Binding-site contacts:
Ligand atom O5 contacts residue SER311 of chain 1.A at 4.0 Å.
Ligand atom C5 contacts residue THR310 of chain 1.A at 4.2 Å.
Ligand atom O6 contacts residue SER311 of chain 1.A at 3.8 Å.
Ligand atom C4 contacts residue ASN308 of chain 1.A at 4.3 Å.
Ligand atom C8 contacts residue ASN308 of chain 1.A at 4.5 Å.
Ligand atom C8 contacts residue GLN427 of chain 1.A at 4.4 Å.
Ligand atom O5 contacts residue THR310 of chain 1.A at 4.4 Å.
Ligand atom C5 contacts residue ASN308 of chain 1.A at 3.6 Å.
Ligand atom C3 contacts residue ASN308 of chain 1.A at 3.9 Å.
Ligand atom C1 contacts residue ASN308 of chain 1.A at 1.4 Å.
Ligand atom C7 contacts residue ASN308 of chain 1.A at 3.3 Å.
Ligand atom C1 contacts residue THR310 of chain 1.A at 4.3 Å.
Ligand atom C2 contacts residue ASN308 of chain 1.A at 2.6 Å.
Ligand atom N2 contacts residue ASN308 of chain 1.A at 3.0 Å (h-bond).
Ligand atom O5 contacts residue ASN308 of chain 1.A at 2.4 Å (h-bond).
Ligand atom O7 contacts residue ASN308 of chain 1.A at 3.1 Å (h-bond).
Ligand atom C6 contacts residue SER311 of chain 1.A at 4.3 Å.
Ligand atom C6 contacts residue SER314 of chain 1.A at 4.5 Å.

This protein binds this small molecule.
Small molecule (SMILES): CC(=O)N[C@@H]1[C@@H](O)[C@H](O)[C@@H](CO)O[C@H]1O

Sequence of chain 1.A:
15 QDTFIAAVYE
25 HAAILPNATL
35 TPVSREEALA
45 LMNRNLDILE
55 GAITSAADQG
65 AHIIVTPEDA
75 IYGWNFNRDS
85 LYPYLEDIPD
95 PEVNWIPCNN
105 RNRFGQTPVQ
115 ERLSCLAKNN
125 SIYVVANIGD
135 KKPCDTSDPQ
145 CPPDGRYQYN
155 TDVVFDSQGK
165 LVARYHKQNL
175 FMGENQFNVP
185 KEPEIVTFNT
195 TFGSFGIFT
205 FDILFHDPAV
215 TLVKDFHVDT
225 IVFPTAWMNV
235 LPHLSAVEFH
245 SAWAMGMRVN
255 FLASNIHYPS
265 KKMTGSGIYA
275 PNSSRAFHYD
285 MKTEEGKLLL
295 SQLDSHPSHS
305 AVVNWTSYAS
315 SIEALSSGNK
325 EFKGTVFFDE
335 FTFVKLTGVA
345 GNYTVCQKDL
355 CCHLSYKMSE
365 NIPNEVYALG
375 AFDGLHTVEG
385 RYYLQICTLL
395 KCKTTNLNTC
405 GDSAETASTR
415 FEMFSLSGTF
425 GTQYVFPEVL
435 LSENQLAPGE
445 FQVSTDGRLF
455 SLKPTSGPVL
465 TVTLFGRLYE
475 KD